Sequence of chain 1.D:
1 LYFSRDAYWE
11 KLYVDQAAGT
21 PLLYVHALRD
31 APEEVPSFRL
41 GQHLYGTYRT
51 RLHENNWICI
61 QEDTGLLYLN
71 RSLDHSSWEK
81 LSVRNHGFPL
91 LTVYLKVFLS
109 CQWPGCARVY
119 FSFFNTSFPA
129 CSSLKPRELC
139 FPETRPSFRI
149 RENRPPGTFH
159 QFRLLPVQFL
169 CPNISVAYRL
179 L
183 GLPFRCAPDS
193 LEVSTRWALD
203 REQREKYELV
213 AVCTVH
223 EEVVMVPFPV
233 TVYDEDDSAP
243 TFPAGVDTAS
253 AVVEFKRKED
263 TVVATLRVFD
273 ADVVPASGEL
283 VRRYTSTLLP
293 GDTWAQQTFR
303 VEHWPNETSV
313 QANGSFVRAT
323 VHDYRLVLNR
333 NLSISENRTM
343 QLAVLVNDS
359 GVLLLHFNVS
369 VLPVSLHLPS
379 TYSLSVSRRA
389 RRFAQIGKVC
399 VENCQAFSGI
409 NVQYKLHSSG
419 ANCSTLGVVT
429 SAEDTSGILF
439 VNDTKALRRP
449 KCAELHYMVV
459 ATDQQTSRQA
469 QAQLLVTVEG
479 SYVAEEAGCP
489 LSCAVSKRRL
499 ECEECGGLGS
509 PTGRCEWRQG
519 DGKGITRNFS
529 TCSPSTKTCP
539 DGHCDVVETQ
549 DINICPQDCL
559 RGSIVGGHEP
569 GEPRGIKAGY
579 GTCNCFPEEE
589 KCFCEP

Binding-site contacts:
Ligand atom N2 contacts residue VAL360 of chain 1.D at 4.5 Å.
Ligand atom N2 contacts residue ASN349 of chain 1.D at 2.9 Å (h-bond).
Ligand atom O5 contacts residue SER351 of chain 1.D at 4.4 Å.
Ligand atom C3 contacts residue ASN349 of chain 1.D at 3.8 Å.
Ligand atom C5 contacts residue SER351 of chain 1.D at 4.4 Å.
Ligand atom C1 contacts residue ASN349 of chain 1.D at 1.4 Å.
Ligand atom C5 contacts residue ASN349 of chain 1.D at 3.7 Å.
Ligand atom C8 contacts residue VAL360 of chain 1.D at 3.7 Å (hydrophobic).
Ligand atom C6 contacts residue SER351 of chain 1.D at 4.4 Å.
Ligand atom C2 contacts residue ASN349 of chain 1.D at 2.5 Å.
Ligand atom O7 contacts residue ASN349 of chain 1.D at 4.2 Å.
Ligand atom C4 contacts residue ASN349 of chain 1.D at 4.2 Å.
Ligand atom O5 contacts residue ASN349 of chain 1.D at 2.4 Å (h-bond).
Ligand atom C7 contacts residue ASN349 of chain 1.D at 3.8 Å.

This small molecule binds to this protein.
Small molecule (SMILES): CC(=O)N[C@@H]1[C@@H](O)[C@H](O)[C@@H](CO)O[C@H]1O